Binding-site contacts:
Ligand atom O3 contacts residue TRP167 of chain 1.F at 3.4 Å (h-bond).
Ligand atom CAB contacts residue ILE240 of chain 1.F at 4.0 Å (hydrophobic).
Ligand atom OBX contacts residue TYR165 of chain 1.F at 4.0 Å.
Ligand atom C2 contacts residue TRP167 of chain 1.F at 3.7 Å (hydrophobic).
Ligand atom CCW contacts residue GLU246 of chain 1.F at 3.8 Å.
Ligand atom CBG contacts residue TRP242 of chain 1.F at 4.0 Å (hydrophobic).
Ligand atom CBK contacts residue TRP242 of chain 1.F at 3.9 Å (hydrophobic).
Ligand atom OAN contacts residue HIS166 of chain 1.F at 4.0 Å.
Ligand atom CAY contacts residue ILE240 of chain 1.F at 3.5 Å (hydrophobic).
Ligand atom CAX contacts residue PHE239 of chain 1.F at 3.9 Å (hydrophobic).
Ligand atom C3 contacts residue TRP167 of chain 1.F at 3.8 Å (hydrophobic).
Ligand atom CBN contacts residue TYR165 of chain 1.F at 3.5 Å (hydrophobic).
Ligand atom CCS contacts residue TYR165 of chain 1.F at 3.9 Å (hydrophobic).
Ligand atom CBH contacts residue TRP242 of chain 1.F at 3.4 Å (hydrophobic).
Ligand atom CBP contacts residue TRP242 of chain 1.F at 4.0 Å (hydrophobic).
Ligand atom CAB contacts residue PHE239 of chain 1.F at 3.8 Å (hydrophobic).
Ligand atom CCO contacts residue TYR165 of chain 1.F at 3.6 Å (hydrophobic).
Ligand atom CCU contacts residue GLU246 of chain 1.F at 3.6 Å.
Ligand atom CBA contacts residue TRP242 of chain 1.F at 3.9 Å (hydrophobic).
Ligand atom CBI contacts residue TRP242 of chain 1.F at 3.8 Å (hydrophobic).
Ligand atom OAT contacts residue GLU246 of chain 1.F at 2.5 Å (salt-bridge).
Ligand atom CAZ contacts residue LEU179 of chain 1.F at 3.9 Å (hydrophobic).
Ligand atom OAP contacts residue TYR165 of chain 1.F at 3.0 Å (h-bond).
Ligand atom CAX contacts residue TRP242 of chain 1.F at 3.5 Å (hydrophobic).
Ligand atom CBF contacts residue TRP242 of chain 1.F at 3.7 Å (hydrophobic).
Ligand atom CBT contacts residue TRP242 of chain 1.F at 3.2 Å (hydrophobic).
Ligand atom CAB contacts residue LEU179 of chain 1.F at 3.5 Å (hydrophobic).
Ligand atom O2 contacts residue TRP167 of chain 1.F at 2.6 Å (h-bond).
Ligand atom CBJ contacts residue TRP167 of chain 1.F at 3.9 Å (hydrophobic).
Ligand atom CBT contacts residue TYR165 of chain 1.F at 3.9 Å (hydrophobic).
Ligand atom OBV contacts residue TYR165 of chain 1.F at 3.6 Å.
Ligand atom CAY contacts residue TRP242 of chain 1.F at 4.0 Å (hydrophobic).
Ligand atom CAZ contacts residue TRP242 of chain 1.F at 3.2 Å (hydrophobic).
Ligand atom OAP contacts residue HIS166 of chain 1.F at 3.5 Å.
Ligand atom OAL contacts residue TRP242 of chain 1.F at 3.5 Å.
Ligand atom OBX contacts residue TRP242 of chain 1.F at 3.6 Å.
Ligand atom CBR contacts residue TRP167 of chain 1.F at 3.5 Å (hydrophobic).
Ligand atom CCO contacts residue GLU246 of chain 1.F at 4.0 Å.
Ligand atom CAW contacts residue ILE240 of chain 1.F at 3.9 Å (hydrophobic).
Ligand atom CBE contacts residue TRP242 of chain 1.F at 4.0 Å (hydrophobic).

This small molecule binds to this protein.
Small molecule (SMILES): CCCCCCCCCCC(CCCCCCCCCC)(CO[C@H]1O[C@@H](CO)[C@H](O[C@@H]2O[C@@H](CO)[C@H](O)[C@@H](O)[C@@H]2O)[C@@H](O)[C@@H]1O)CO[C@H]1O[C@@H](CO)[C@H](O[C@@H]2O[C@@H](CO)[C@H](O)[C@@H](O)[C@@H]2O)[C@@H](O)[C@H]1O

Sequence of chain 1.F:
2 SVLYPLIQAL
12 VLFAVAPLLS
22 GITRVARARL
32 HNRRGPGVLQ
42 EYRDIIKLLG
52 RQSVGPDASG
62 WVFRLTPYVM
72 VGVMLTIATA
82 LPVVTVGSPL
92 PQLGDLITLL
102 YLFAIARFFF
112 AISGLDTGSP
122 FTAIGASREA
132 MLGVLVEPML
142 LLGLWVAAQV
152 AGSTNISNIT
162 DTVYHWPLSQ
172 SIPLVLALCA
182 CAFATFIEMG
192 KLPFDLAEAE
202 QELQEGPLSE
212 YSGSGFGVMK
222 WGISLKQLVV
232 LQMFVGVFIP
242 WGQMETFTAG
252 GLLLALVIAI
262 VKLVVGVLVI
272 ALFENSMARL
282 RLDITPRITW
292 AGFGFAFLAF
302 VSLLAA